Sequence of chain 27.I:
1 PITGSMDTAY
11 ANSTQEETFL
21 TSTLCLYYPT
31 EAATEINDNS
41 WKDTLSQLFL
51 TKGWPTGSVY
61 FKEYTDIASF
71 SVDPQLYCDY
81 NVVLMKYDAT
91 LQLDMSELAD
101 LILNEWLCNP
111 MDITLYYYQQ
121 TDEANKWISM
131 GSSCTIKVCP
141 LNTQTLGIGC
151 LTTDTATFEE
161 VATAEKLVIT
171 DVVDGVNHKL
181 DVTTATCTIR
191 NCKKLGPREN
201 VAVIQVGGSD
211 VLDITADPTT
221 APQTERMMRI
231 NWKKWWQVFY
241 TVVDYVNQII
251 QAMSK

Binding-site contacts:
Ligand atom C5 contacts residue ASN12 of chain 27.I at 4.0 Å.
Ligand atom O7 contacts residue ASN12 of chain 27.I at 3.7 Å.
Ligand atom C7 contacts residue ASN12 of chain 27.I at 3.9 Å.
Ligand atom C2 contacts residue ASN12 of chain 27.I at 3.2 Å.
Ligand atom N2 contacts residue ASN12 of chain 27.I at 3.8 Å.
Ligand atom O5 contacts residue ASN12 of chain 27.I at 2.6 Å (h-bond).
Ligand atom C1 contacts residue ASN12 of chain 27.I at 2.1 Å.

A protein and the small-molecule ligand that binds it are described below.
Small molecule (SMILES): CC(=O)N[C@H]1[C@H](O[C@H]2[C@H](O)[C@@H](NC(C)=O)CO[C@@H]2CO)O[C@H](CO)[C@@H](O)[C@@H]1O